A protein and the small-molecule ligand that binds it are described below.
Small molecule (SMILES): CC(=O)N[C@H]1[C@H]([C@H](O)[C@H](O)CO)O[C@@](OC[C@H]2O[C@@H](O)[C@H](O)[C@@H](O)[C@H]2O)(C(=O)O)C[C@@H]1O

Sequence of chain 1.A:
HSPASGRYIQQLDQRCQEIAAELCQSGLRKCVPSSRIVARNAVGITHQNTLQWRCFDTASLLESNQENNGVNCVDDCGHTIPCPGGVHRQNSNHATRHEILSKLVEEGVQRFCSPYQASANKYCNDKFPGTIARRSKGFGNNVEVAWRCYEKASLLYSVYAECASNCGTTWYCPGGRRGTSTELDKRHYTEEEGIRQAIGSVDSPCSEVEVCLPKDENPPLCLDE

Binding-site contacts:
Ligand atom C8 contacts residue TYR203 of chain 1.A at 4.1 Å (hydrophobic).
Ligand atom O10 contacts residue TYR203 of chain 1.A at 3.8 Å.
Ligand atom O1B contacts residue ARG162 of chain 1.A at 4.3 Å.
Ligand atom C5 contacts residue HIS202 of chain 1.A at 3.5 Å.
Ligand atom C10 contacts residue TYR203 of chain 1.A at 4.1 Å (hydrophobic).
Ligand atom O10 contacts residue HIS202 of chain 1.A at 4.0 Å.
Ligand atom O1A contacts residue THR204 of chain 1.A at 2.8 Å (h-bond).
Ligand atom O10 contacts residue ARG201 of chain 1.A at 4.0 Å.
Ligand atom C1 contacts residue THR204 of chain 1.A at 3.5 Å.
Ligand atom O4 contacts residue LYS200 of chain 1.A at 2.8 Å (salt-bridge).
Ligand atom C11 contacts residue LYS200 of chain 1.A at 4.1 Å.
Ligand atom C1 contacts residue TYR203 of chain 1.A at 4.4 Å (hydrophobic).
Ligand atom O10 contacts residue LYS200 of chain 1.A at 3.4 Å (salt-bridge).
Ligand atom O1B contacts residue HIS202 of chain 1.A at 3.2 Å.
Ligand atom C4 contacts residue HIS202 of chain 1.A at 3.5 Å.
Ligand atom C7 contacts residue HIS202 of chain 1.A at 4.4 Å.
Ligand atom C9 contacts residue TYR203 of chain 1.A at 4.0 Å (hydrophobic).
Ligand atom C7 contacts residue TYR203 of chain 1.A at 3.7 Å (hydrophobic).
Ligand atom N5 contacts residue TYR203 of chain 1.A at 4.0 Å.
Ligand atom C10 contacts residue HIS202 of chain 1.A at 3.8 Å.
Ligand atom O8 contacts residue TYR203 of chain 1.A at 3.8 Å.
Ligand atom C6 contacts residue HIS202 of chain 1.A at 3.5 Å.
Ligand atom O8 contacts residue THR204 of chain 1.A at 4.1 Å.
Ligand atom O1A contacts residue TYR203 of chain 1.A at 3.6 Å.
Ligand atom C1 contacts residue HIS202 of chain 1.A at 3.9 Å.
Ligand atom O1A contacts residue HIS202 of chain 1.A at 4.1 Å.
Ligand atom O1B contacts residue THR204 of chain 1.A at 2.7 Å (h-bond).
Ligand atom C10 contacts residue LYS200 of chain 1.A at 3.3 Å.
Ligand atom C5 contacts residue LYS200 of chain 1.A at 4.0 Å.
Ligand atom N5 contacts residue HIS202 of chain 1.A at 2.8 Å (h-bond).
Ligand atom N5 contacts residue LYS200 of chain 1.A at 3.3 Å (salt-bridge).
Ligand atom C3 contacts residue HIS202 of chain 1.A at 4.1 Å.
Ligand atom C4 contacts residue LYS200 of chain 1.A at 3.5 Å.
Ligand atom O4 contacts residue HIS202 of chain 1.A at 4.0 Å.
Ligand atom C6 contacts residue TYR203 of chain 1.A at 4.2 Å (hydrophobic).